Sequence of chain 13.A:
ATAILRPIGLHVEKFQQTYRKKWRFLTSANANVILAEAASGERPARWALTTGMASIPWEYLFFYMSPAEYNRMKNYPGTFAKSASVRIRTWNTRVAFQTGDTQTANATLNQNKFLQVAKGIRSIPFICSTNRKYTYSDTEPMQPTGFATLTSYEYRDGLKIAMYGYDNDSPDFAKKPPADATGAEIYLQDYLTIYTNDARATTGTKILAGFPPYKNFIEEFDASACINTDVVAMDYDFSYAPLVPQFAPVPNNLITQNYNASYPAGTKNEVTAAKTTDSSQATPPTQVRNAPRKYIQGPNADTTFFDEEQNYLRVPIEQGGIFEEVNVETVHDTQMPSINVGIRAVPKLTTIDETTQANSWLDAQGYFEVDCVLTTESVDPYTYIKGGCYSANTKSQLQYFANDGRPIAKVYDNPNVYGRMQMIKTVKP

This small molecule binds to this protein.
Small molecule (SMILES): N=c1ccn([C@H]2C[C@H](O[P](=O)(O)OC[C@H]3O[C@@H](n4cnc5c(=O)nc(N)[nH]c54)C[C@@H]3O[P](=O)(O)OC[C@H]3O[C@@H](n4cnc5c(N)ncnc54)C[C@@H]3O)[C@@H](COP(=O)=O)O2)c(=O)[nH]1

Binding-site contacts:
Ligand atom O6 contacts residue DG3 of chain 13.C at 3.5 Å.
Ligand atom C1' contacts residue SER403 of chain 13.A at 3.2 Å.
Ligand atom O5' contacts residue ASP401 of chain 13.A at 3.7 Å.
Ligand atom C4 contacts residue DG3 of chain 13.C at 3.5 Å.
Ligand atom N1 contacts residue TYR404 of chain 13.A at 3.6 Å.
Ligand atom O4' contacts residue SER403 of chain 13.A at 3.3 Å (h-bond).
Ligand atom C5 contacts residue VAL495 of chain 13.A at 3.0 Å (hydrophobic).
Ligand atom C6 contacts residue DG3 of chain 13.C at 3.5 Å.
Ligand atom O3' contacts residue SER403 of chain 13.A at 3.5 Å.
Ligand atom N3 contacts residue GLU493 of chain 13.A at 3.5 Å (salt-bridge).
Ligand atom N3 contacts residue DG3 of chain 13.C at 3.4 Å.
Ligand atom C5' contacts residue PHE402 of chain 13.A at 3.4 Å (hydrophobic).
Ligand atom C2 contacts residue DG3 of chain 13.C at 3.4 Å.
Ligand atom N4 contacts residue GLU489 of chain 13.A at 3.7 Å.
Ligand atom O4' contacts residue ASP401 of chain 13.A at 3.2 Å (salt-bridge).
Ligand atom N4 contacts residue GLU493 of chain 13.A at 2.6 Å (salt-bridge).
Ligand atom C2' contacts residue THR494 of chain 13.A at 3.3 Å.
Ligand atom O3' contacts residue HIS496 of chain 13.A at 3.7 Å.
Ligand atom C4 contacts residue VAL495 of chain 13.A at 3.1 Å (hydrophobic).
Ligand atom N9 contacts residue DG3 of chain 13.C at 3.6 Å.
Ligand atom N1 contacts residue DG3 of chain 13.C at 3.5 Å.
Ligand atom O6 contacts residue DG4 of chain 13.C at 3.5 Å (h-bond).
Ligand atom OP2 contacts residue HIS496 of chain 13.A at 2.9 Å (h-bond).
Ligand atom C4 contacts residue PHE487 of chain 13.A at 3.7 Å (hydrophobic).
Ligand atom O4' contacts residue DG3 of chain 13.C at 3.2 Å (h-bond).
Ligand atom N4 contacts residue VAL495 of chain 13.A at 3.1 Å.
Ligand atom C4' contacts residue ASP401 of chain 13.A at 3.5 Å.
Ligand atom C6 contacts residue VAL495 of chain 13.A at 3.7 Å (hydrophobic).
Ligand atom N4 contacts residue PHE487 of chain 13.A at 2.9 Å (h-bond).
Ligand atom O5' contacts residue SER403 of chain 13.A at 3.1 Å (h-bond).
Ligand atom C8 contacts residue DG3 of chain 13.C at 3.6 Å.
Ligand atom C5' contacts residue ASP401 of chain 13.A at 3.5 Å.
Ligand atom O3' contacts residue ASP401 of chain 13.A at 3.5 Å.
Ligand atom C1' contacts residue DG3 of chain 13.C at 3.7 Å.
Ligand atom C5' contacts residue SER403 of chain 13.A at 3.2 Å.
Ligand atom C4 contacts residue GLU493 of chain 13.A at 3.4 Å.
Ligand atom C6 contacts residue TYR404 of chain 13.A at 3.6 Å (hydrophobic).
Ligand atom C2 contacts residue TYR404 of chain 13.A at 3.6 Å (hydrophobic).
Ligand atom C5 contacts residue DG3 of chain 13.C at 3.4 Å.
Ligand atom N2 contacts residue DG3 of chain 13.C at 3.5 Å (h-bond).